Sequence of chain 1.A:
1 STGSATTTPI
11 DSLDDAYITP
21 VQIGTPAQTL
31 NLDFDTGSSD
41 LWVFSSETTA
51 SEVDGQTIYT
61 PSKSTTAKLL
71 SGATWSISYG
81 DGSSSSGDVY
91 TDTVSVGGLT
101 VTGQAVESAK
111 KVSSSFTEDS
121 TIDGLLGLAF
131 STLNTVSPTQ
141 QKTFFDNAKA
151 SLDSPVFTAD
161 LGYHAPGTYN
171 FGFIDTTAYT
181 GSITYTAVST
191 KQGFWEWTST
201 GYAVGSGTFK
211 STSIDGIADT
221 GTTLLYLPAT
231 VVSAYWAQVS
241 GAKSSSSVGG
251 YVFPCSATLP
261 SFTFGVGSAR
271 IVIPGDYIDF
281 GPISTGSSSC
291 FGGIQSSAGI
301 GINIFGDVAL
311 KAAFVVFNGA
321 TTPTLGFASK

Binding-site contacts:
Ligand atom C4 contacts residue GLY80 of chain 1.A at 3.8 Å.
Ligand atom C7 contacts residue GLY37 of chain 1.A at 3.2 Å.
Ligand atom N1 contacts residue GLY37 of chain 1.A at 3.8 Å.
Ligand atom C contacts residue ASP219 of chain 1.A at 4.4 Å.
Ligand atom C7 contacts residue ASP35 of chain 1.A at 4.2 Å.
Ligand atom C5 contacts residue TYR79 of chain 1.A at 4.3 Å (hydrophobic).
Ligand atom O contacts residue TYR79 of chain 1.A at 3.4 Å.
Ligand atom N1 contacts residue ASP219 of chain 1.A at 2.8 Å (salt-bridge).
Ligand atom O contacts residue SER38 of chain 1.A at 3.7 Å.
Ligand atom C1 contacts residue ILE217 of chain 1.A at 4.2 Å (hydrophobic).
Ligand atom N contacts residue ASP219 of chain 1.A at 2.8 Å (salt-bridge).
Ligand atom C5 contacts residue GLY80 of chain 1.A at 3.5 Å.
Ligand atom C1 contacts residue ASP219 of chain 1.A at 3.9 Å.
Ligand atom C2 contacts residue PHE194 of chain 1.A at 3.9 Å (hydrophobic).
Ligand atom O contacts residue GLY37 of chain 1.A at 3.3 Å (h-bond).
Ligand atom C6 contacts residue PHE194 of chain 1.A at 3.9 Å (hydrophobic).
Ligand atom C7 contacts residue ASP219 of chain 1.A at 4.0 Å.
Ligand atom C6 contacts residue ILE217 of chain 1.A at 3.6 Å (hydrophobic).
Ligand atom C contacts residue GLY80 of chain 1.A at 4.4 Å.
Ligand atom C6 contacts residue ILE304 of chain 1.A at 4.1 Å (hydrophobic).
Ligand atom O contacts residue ASP35 of chain 1.A at 3.6 Å.
Ligand atom C3 contacts residue PHE194 of chain 1.A at 4.3 Å (hydrophobic).
Ligand atom C7 contacts residue TYR79 of chain 1.A at 4.4 Å (hydrophobic).
Ligand atom N1 contacts residue THR222 of chain 1.A at 4.0 Å.
Ligand atom C1 contacts residue GLY37 of chain 1.A at 4.1 Å.
Ligand atom C6 contacts residue ILE302 of chain 1.A at 3.5 Å (hydrophobic).
Ligand atom C2 contacts residue ILE217 of chain 1.A at 4.4 Å (hydrophobic).
Ligand atom C contacts residue GLY37 of chain 1.A at 3.8 Å.
Ligand atom N1 contacts residue ASP35 of chain 1.A at 2.8 Å (salt-bridge).
Ligand atom N contacts residue THR222 of chain 1.A at 4.0 Å.
Ligand atom C1 contacts residue PHE194 of chain 1.A at 4.1 Å (hydrophobic).
Ligand atom N contacts residue GLY37 of chain 1.A at 3.5 Å (h-bond).
Ligand atom N contacts residue ASP35 of chain 1.A at 3.9 Å.
Ligand atom N1 contacts residue GLY221 of chain 1.A at 3.9 Å.

This protein binds this small molecule.
Small molecule (SMILES): Cc1cccc(C(=O)NN)c1